Sequence of chain 1.A:
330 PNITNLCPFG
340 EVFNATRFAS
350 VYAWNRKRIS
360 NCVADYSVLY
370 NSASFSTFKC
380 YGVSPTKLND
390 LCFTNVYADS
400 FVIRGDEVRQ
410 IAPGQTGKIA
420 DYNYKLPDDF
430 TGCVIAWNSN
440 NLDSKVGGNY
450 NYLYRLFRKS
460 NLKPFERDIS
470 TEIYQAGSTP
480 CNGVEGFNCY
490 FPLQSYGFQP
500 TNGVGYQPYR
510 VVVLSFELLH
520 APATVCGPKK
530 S

Binding-site contacts:
Ligand atom C8 contacts residue PHE338 of chain 1.A at 4.3 Å (hydrophobic).
Ligand atom O7 contacts residue ASN343 of chain 1.A at 3.4 Å (h-bond).
Ligand atom C2 contacts residue ASN343 of chain 1.A at 2.5 Å.
Ligand atom C7 contacts residue ASN343 of chain 1.A at 3.3 Å.
Ligand atom O5 contacts residue ASN343 of chain 1.A at 2.4 Å (h-bond).
Ligand atom C8 contacts residue PHE342 of chain 1.A at 3.8 Å (hydrophobic).
Ligand atom C8 contacts residue ASN343 of chain 1.A at 4.4 Å.
Ligand atom N2 contacts residue GLY339 of chain 1.A at 4.2 Å.
Ligand atom N2 contacts residue ASN343 of chain 1.A at 2.9 Å (h-bond).
Ligand atom C8 contacts residue LEU368 of chain 1.A at 3.8 Å (hydrophobic).
Ligand atom C8 contacts residue GLY339 of chain 1.A at 4.0 Å.
Ligand atom C4 contacts residue ASN343 of chain 1.A at 4.2 Å.
Ligand atom C5 contacts residue ASN343 of chain 1.A at 3.7 Å.
Ligand atom C3 contacts residue ASN343 of chain 1.A at 3.8 Å.
Ligand atom C1 contacts residue ASN343 of chain 1.A at 1.4 Å.

A protein and the small-molecule ligand that binds it are described below.
Small molecule (SMILES): CC(=O)N[C@@H]1[C@@H](O)[C@H](O)[C@@H](CO)O[C@H]1O